Binding-site contacts:
Ligand atom C5 contacts residue ASN287 of chain 1.A at 3.6 Å.
Ligand atom C1 contacts residue ASN287 of chain 1.A at 1.4 Å.
Ligand atom C2 contacts residue ASN287 of chain 1.A at 2.4 Å.
Ligand atom N2 contacts residue ASN287 of chain 1.A at 2.9 Å (h-bond).
Ligand atom C3 contacts residue ASN287 of chain 1.A at 3.8 Å.
Ligand atom C8 contacts residue ASN276 of chain 1.A at 3.6 Å.
Ligand atom C8 contacts residue ASN287 of chain 1.A at 4.5 Å.
Ligand atom O7 contacts residue ASN287 of chain 1.A at 3.2 Å (h-bond).
Ligand atom O5 contacts residue ASN287 of chain 1.A at 2.3 Å (h-bond).
Ligand atom C7 contacts residue ASN287 of chain 1.A at 3.3 Å.
Ligand atom C4 contacts residue ASN287 of chain 1.A at 4.2 Å.

Sequence of chain 1.A:
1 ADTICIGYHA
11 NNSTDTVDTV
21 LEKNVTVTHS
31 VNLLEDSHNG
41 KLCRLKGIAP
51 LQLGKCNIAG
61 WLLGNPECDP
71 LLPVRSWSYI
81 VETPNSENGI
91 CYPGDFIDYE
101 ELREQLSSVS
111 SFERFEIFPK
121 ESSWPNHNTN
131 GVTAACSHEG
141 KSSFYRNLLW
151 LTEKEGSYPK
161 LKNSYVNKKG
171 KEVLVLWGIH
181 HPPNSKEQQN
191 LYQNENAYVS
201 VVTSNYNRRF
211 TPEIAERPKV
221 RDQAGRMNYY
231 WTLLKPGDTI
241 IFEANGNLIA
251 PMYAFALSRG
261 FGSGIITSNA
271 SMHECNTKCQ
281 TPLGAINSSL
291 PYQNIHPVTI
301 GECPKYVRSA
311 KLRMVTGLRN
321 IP

This protein binds this small molecule.
Small molecule (SMILES): CC(=O)N[C@H]1[C@H](O[C@H]2[C@H](O)[C@@H](NC(C)=O)CO[C@@H]2CO)O[C@H](CO)[C@@H](O)[C@@H]1O